Binding-site contacts:
Ligand atom C1 contacts residue PHE1100 of chain 1.A at 4.4 Å (hydrophobic).
Ligand atom C6 contacts residue PHE1100 of chain 1.A at 3.6 Å (hydrophobic).
Ligand atom C3 contacts residue ASN1095 of chain 1.A at 3.8 Å.
Ligand atom C8 contacts residue ASN1095 of chain 1.A at 4.1 Å.
Ligand atom N2 contacts residue ASN1095 of chain 1.A at 2.8 Å (h-bond).
Ligand atom C7 contacts residue THR1097 of chain 1.A at 4.5 Å.
Ligand atom C3 contacts residue HIS1098 of chain 1.A at 4.3 Å.
Ligand atom O7 contacts residue THR1097 of chain 1.A at 3.5 Å (h-bond).
Ligand atom C7 contacts residue HIS1098 of chain 1.A at 4.4 Å.
Ligand atom C4 contacts residue ASN1095 of chain 1.A at 4.3 Å.
Ligand atom C5 contacts residue HIS1098 of chain 1.A at 4.4 Å.
Ligand atom C5 contacts residue ASN1095 of chain 1.A at 3.8 Å.
Ligand atom O7 contacts residue ASN1095 of chain 1.A at 3.5 Å (h-bond).
Ligand atom C1 contacts residue HIS1098 of chain 1.A at 4.4 Å.
Ligand atom O6 contacts residue PHE1100 of chain 1.A at 4.3 Å.
Ligand atom O5 contacts residue ASN1095 of chain 1.A at 2.5 Å (h-bond).
Ligand atom C2 contacts residue ASN1095 of chain 1.A at 2.4 Å.
Ligand atom O7 contacts residue HIS1098 of chain 1.A at 3.2 Å (h-bond).
Ligand atom O5 contacts residue PHE1100 of chain 1.A at 3.6 Å.
Ligand atom C7 contacts residue ASN1095 of chain 1.A at 3.4 Å.
Ligand atom C1 contacts residue ASN1095 of chain 1.A at 1.4 Å.
Ligand atom C5 contacts residue PHE1100 of chain 1.A at 4.0 Å (hydrophobic).

This small molecule binds to this protein.
Small molecule (SMILES): CC(=O)N[C@@H]1[C@@H](O)[C@H](O)[C@@H](CO)O[C@H]1O

Sequence of chain 1.A:
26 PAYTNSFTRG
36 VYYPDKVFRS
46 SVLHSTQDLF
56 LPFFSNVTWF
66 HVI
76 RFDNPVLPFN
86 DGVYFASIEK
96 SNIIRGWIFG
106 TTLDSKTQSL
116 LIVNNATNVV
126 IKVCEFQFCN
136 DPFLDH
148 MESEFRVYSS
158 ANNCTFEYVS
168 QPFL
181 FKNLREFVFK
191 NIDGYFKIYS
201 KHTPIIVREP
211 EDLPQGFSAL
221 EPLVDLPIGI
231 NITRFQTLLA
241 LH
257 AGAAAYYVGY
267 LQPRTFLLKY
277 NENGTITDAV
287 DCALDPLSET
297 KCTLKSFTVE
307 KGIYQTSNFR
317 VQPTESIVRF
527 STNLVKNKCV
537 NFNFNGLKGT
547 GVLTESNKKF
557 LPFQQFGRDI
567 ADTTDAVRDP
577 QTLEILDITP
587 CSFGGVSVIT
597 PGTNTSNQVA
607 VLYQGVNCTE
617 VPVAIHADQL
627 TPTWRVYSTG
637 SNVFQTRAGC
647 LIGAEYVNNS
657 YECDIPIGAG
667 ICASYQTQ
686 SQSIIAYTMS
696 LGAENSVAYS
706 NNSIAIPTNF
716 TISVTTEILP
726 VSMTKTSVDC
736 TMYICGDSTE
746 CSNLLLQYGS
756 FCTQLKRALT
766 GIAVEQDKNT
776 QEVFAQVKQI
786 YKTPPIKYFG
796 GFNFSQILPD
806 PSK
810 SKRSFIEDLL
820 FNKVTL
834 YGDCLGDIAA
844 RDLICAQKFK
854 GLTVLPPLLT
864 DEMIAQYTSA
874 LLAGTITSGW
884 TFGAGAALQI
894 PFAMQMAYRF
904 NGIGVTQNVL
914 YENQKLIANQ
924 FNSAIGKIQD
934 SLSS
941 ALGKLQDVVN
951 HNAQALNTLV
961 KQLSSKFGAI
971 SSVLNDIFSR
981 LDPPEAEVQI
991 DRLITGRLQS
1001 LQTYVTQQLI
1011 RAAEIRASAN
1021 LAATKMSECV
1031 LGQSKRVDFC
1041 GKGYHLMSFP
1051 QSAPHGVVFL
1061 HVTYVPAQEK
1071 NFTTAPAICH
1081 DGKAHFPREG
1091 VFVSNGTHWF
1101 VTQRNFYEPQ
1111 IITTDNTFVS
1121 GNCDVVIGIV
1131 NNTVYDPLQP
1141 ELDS